Sequence of chain 1.B:
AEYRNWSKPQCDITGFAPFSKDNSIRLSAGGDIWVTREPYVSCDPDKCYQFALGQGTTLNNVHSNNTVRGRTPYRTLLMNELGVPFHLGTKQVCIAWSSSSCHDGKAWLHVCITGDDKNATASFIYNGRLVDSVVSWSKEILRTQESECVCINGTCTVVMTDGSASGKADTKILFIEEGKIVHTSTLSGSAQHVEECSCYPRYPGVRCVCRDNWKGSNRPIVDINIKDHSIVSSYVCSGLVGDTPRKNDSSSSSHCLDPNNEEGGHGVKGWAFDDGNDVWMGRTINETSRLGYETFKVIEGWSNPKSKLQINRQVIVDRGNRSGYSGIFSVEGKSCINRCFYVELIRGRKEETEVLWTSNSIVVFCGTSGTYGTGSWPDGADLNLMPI

Sequence of chain 1.A:
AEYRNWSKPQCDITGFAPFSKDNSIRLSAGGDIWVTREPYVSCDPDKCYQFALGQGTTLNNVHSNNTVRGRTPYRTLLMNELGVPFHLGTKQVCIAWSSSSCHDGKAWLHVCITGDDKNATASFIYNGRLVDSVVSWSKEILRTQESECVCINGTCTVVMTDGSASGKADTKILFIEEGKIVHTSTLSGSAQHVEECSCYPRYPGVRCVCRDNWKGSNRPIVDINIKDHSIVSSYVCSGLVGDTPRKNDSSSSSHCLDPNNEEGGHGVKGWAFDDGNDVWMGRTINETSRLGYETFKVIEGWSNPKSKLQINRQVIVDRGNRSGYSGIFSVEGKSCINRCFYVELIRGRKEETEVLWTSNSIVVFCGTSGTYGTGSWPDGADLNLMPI

Binding-site contacts:
Ligand atom C1 contacts residue THR379 of chain 1.B at 3.7 Å.
Ligand atom O5 contacts residue THR379 of chain 1.B at 3.4 Å.
Ligand atom N2 contacts residue ASN124 of chain 1.A at 2.8 Å (h-bond).
Ligand atom O2 contacts residue ARG318 of chain 1.B at 3.6 Å.
Ligand atom C5 contacts residue TYR377 of chain 1.B at 3.8 Å (hydrophobic).
Ligand atom O2 contacts residue GLN315 of chain 1.B at 3.1 Å (h-bond).
Ligand atom C7 contacts residue ASN317 of chain 1.B at 3.5 Å.
Ligand atom O5 contacts residue TYR377 of chain 1.B at 3.8 Å.
Ligand atom O5 contacts residue ILE316 of chain 1.B at 3.9 Å.
Ligand atom C2 contacts residue GLN315 of chain 1.B at 3.8 Å.
Ligand atom C2 contacts residue THR379 of chain 1.B at 3.9 Å.
Ligand atom C6 contacts residue GLY378 of chain 1.B at 3.5 Å.
Ligand atom O5 contacts residue GLY378 of chain 1.B at 3.3 Å.
Ligand atom O3 contacts residue GLN315 of chain 1.B at 3.6 Å.
Ligand atom O2 contacts residue ILE316 of chain 1.B at 3.5 Å.
Ligand atom O3 contacts residue ASN317 of chain 1.B at 3.3 Å (h-bond).
Ligand atom C8 contacts residue ASN317 of chain 1.B at 3.2 Å.
Ligand atom O4 contacts residue ARG318 of chain 1.B at 3.3 Å (salt-bridge).
Ligand atom C2 contacts residue ARG318 of chain 1.B at 3.9 Å.
Ligand atom O4 contacts residue ASN317 of chain 1.B at 3.5 Å (h-bond).
Ligand atom C8 contacts residue TYR377 of chain 1.B at 3.9 Å (hydrophobic).
Ligand atom C6 contacts residue TYR377 of chain 1.B at 3.3 Å (hydrophobic).
Ligand atom C5 contacts residue ASN124 of chain 1.A at 3.7 Å.
Ligand atom C3 contacts residue ASN124 of chain 1.A at 3.7 Å.
Ligand atom O4 contacts residue ARG318 of chain 1.B at 3.9 Å.
Ligand atom O6 contacts residue THR379 of chain 1.B at 3.6 Å.
Ligand atom O6 contacts residue GLY378 of chain 1.B at 2.7 Å (h-bond).
Ligand atom O3 contacts residue GLN315 of chain 1.B at 3.3 Å (h-bond).
Ligand atom O5 contacts residue ASN124 of chain 1.A at 2.4 Å (h-bond).
Ligand atom C7 contacts residue ASN124 of chain 1.A at 3.2 Å.
Ligand atom C2 contacts residue ASN124 of chain 1.A at 2.4 Å.
Ligand atom C4 contacts residue GLN315 of chain 1.B at 3.3 Å.
Ligand atom O7 contacts residue ASN124 of chain 1.A at 3.3 Å (h-bond).
Ligand atom O2 contacts residue ASN317 of chain 1.B at 3.8 Å.
Ligand atom C3 contacts residue GLN315 of chain 1.B at 3.7 Å.
Ligand atom C3 contacts residue ASN317 of chain 1.B at 3.7 Å.
Ligand atom N2 contacts residue ASN317 of chain 1.B at 3.6 Å.
Ligand atom O3 contacts residue ASP254 of chain 1.B at 3.3 Å (salt-bridge).
Ligand atom O6 contacts residue TYR377 of chain 1.B at 3.6 Å.
Ligand atom C1 contacts residue ASN124 of chain 1.A at 1.4 Å.

A small-molecule ligand and the protein it binds are described below.
Small molecule (SMILES): CC(=O)N[C@H]1[C@H](O[C@H]2[C@H](O)[C@@H](NC(C)=O)CO[C@@H]2CO)O[C@H](CO)[C@@H](O[C@@H]2O[C@H](CO[C@H]3O[C@H](CO)[C@@H](O)[C@H](O)[C@@H]3O)[C@@H](O)[C@H](O[C@H]3O[C@H](CO)[C@@H](O)[C@H](O)[C@@H]3O)[C@@H]2O)[C@@H]1O